Sequence of chain 25.D:
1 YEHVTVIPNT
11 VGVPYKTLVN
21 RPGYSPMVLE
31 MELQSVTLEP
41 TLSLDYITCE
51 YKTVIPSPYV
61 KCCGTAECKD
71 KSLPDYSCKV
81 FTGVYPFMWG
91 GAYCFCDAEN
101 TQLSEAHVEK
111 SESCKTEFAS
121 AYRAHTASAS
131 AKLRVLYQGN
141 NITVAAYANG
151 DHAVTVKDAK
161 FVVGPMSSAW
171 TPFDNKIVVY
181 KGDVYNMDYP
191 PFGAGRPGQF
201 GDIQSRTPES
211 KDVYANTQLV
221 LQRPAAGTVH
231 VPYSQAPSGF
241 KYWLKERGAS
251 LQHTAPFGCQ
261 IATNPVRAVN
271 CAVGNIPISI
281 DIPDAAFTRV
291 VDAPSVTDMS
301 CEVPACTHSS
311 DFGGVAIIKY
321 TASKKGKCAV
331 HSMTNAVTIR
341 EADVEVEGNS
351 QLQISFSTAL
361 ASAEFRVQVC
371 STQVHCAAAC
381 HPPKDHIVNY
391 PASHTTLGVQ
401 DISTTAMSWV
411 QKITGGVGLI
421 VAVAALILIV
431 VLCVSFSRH

Binding-site contacts:
Ligand atom O5 contacts residue THR116 of chain 25.D at 3.8 Å.
Ligand atom C3 contacts residue ASN259 of chain 25.E at 3.7 Å.
Ligand atom C4 contacts residue ASN259 of chain 25.E at 4.1 Å.
Ligand atom O6 contacts residue ASN259 of chain 25.E at 4.4 Å.
Ligand atom O7 contacts residue LYS181 of chain 25.D at 4.3 Å.
Ligand atom O6 contacts residue THR116 of chain 25.D at 3.2 Å (h-bond).
Ligand atom O5 contacts residue ASN259 of chain 25.E at 2.3 Å (h-bond).
Ligand atom C2 contacts residue ASN259 of chain 25.E at 2.4 Å.
Ligand atom C6 contacts residue THR116 of chain 25.D at 4.5 Å.
Ligand atom O7 contacts residue ASN259 of chain 25.E at 2.7 Å (h-bond).
Ligand atom O7 contacts residue GLU117 of chain 25.D at 4.3 Å.
Ligand atom N2 contacts residue ASN259 of chain 25.E at 3.0 Å (h-bond).
Ligand atom C6 contacts residue LYS115 of chain 25.D at 4.3 Å.
Ligand atom C7 contacts residue ASN259 of chain 25.E at 3.1 Å.
Ligand atom O6 contacts residue LYS115 of chain 25.D at 3.5 Å (salt-bridge).
Ligand atom C1 contacts residue ASN259 of chain 25.E at 1.4 Å.
Ligand atom C8 contacts residue ASN259 of chain 25.E at 4.4 Å.
Ligand atom C5 contacts residue ASN259 of chain 25.E at 3.6 Å.

This protein binds this small molecule.
Small molecule (SMILES): CC(=O)N[C@@H]1[C@@H](O)[C@H](O)[C@@H](CO)O[C@H]1O

Sequence of chain 25.E:
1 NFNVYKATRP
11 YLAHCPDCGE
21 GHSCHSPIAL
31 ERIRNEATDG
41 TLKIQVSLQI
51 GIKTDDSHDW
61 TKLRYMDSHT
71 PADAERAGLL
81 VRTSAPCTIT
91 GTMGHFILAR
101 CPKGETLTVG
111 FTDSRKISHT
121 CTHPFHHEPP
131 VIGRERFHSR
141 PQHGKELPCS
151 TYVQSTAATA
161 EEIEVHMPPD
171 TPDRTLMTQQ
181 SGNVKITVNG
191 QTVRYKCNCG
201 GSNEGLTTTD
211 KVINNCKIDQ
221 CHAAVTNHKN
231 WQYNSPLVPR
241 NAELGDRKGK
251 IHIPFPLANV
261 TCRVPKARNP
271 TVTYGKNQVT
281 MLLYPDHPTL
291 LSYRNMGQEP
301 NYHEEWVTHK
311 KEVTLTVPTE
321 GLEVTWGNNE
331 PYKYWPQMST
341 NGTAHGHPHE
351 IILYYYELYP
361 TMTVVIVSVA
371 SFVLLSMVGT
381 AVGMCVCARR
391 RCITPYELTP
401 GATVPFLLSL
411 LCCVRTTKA